Sequence of chain 1.B:
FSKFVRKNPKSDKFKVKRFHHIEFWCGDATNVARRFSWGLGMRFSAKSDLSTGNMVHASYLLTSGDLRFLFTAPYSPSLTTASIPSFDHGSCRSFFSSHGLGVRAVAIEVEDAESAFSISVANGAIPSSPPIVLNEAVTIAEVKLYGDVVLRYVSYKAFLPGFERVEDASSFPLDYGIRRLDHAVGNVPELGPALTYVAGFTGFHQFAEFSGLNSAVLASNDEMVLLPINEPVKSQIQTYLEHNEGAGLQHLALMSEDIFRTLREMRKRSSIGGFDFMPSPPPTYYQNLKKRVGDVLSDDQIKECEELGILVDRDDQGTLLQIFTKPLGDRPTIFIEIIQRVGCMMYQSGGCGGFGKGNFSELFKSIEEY

Binding-site contacts:
Ligand atom C04 contacts residue PHE424 of chain 1.B at 3.6 Å (hydrophobic).
Ligand atom O17 contacts residue VAL228 of chain 1.B at 3.4 Å.
Ligand atom C18 contacts residue PRO280 of chain 1.B at 3.4 Å (hydrophobic).
Ligand atom C06 contacts residue PHE381 of chain 1.B at 3.3 Å (hydrophobic).
Ligand atom C10 contacts residue FE1 of chain 1.E at 2.9 Å.
Ligand atom C03 contacts residue PHE419 of chain 1.B at 3.1 Å (hydrophobic).
Ligand atom O17 contacts residue HIS226 of chain 1.B at 3.4 Å (h-bond).
Ligand atom C20 contacts residue GLN293 of chain 1.B at 3.4 Å.
Ligand atom N14 contacts residue PHE419 of chain 1.B at 3.9 Å.
Ligand atom C01 contacts residue PHE381 of chain 1.B at 3.2 Å (hydrophobic).
Ligand atom C10 contacts residue PHE419 of chain 1.B at 3.1 Å (hydrophobic).
Ligand atom C05 contacts residue PHE381 of chain 1.B at 3.7 Å (hydrophobic).
Ligand atom O17 contacts residue HIS308 of chain 1.B at 3.5 Å (h-bond).
Ligand atom C03 contacts residue GLY420 of chain 1.B at 3.4 Å.
Ligand atom O23 contacts residue PHE381 of chain 1.B at 3.9 Å.
Ligand atom C04 contacts residue GLN379 of chain 1.B at 3.7 Å.
Ligand atom C16 contacts residue PHE419 of chain 1.B at 3.8 Å (hydrophobic).
Ligand atom O24 contacts residue PHE424 of chain 1.B at 3.5 Å.
Ligand atom C04 contacts residue GLY420 of chain 1.B at 3.1 Å.
Ligand atom C02 contacts residue PHE381 of chain 1.B at 3.5 Å (hydrophobic).
Ligand atom C13 contacts residue FE1 of chain 1.E at 3.2 Å.
Ligand atom C22 contacts residue PHE424 of chain 1.B at 3.5 Å (hydrophobic).
Ligand atom N07 contacts residue PHE424 of chain 1.B at 3.8 Å.
Ligand atom O12 contacts residue GLU394 of chain 1.B at 2.8 Å (salt-bridge).
Ligand atom C02 contacts residue PHE419 of chain 1.B at 3.6 Å (hydrophobic).
Ligand atom C18 contacts residue SER267 of chain 1.B at 3.2 Å.
Ligand atom O12 contacts residue PHE381 of chain 1.B at 3.8 Å.
Ligand atom C11 contacts residue PHE419 of chain 1.B at 3.5 Å (hydrophobic).
Ligand atom C03 contacts residue GLN379 of chain 1.B at 3.7 Å.
Ligand atom O12 contacts residue PHE419 of chain 1.B at 3.3 Å (h-bond).
Ligand atom O12 contacts residue HIS308 of chain 1.B at 3.7 Å.
Ligand atom N09 contacts residue PHE381 of chain 1.B at 3.9 Å.
Ligand atom O12 contacts residue GLN379 of chain 1.B at 3.9 Å.
Ligand atom C05 contacts residue PHE424 of chain 1.B at 3.6 Å (hydrophobic).
Ligand atom C11 contacts residue FE1 of chain 1.E at 3.4 Å.
Ligand atom O12 contacts residue FE1 of chain 1.E at 1.9 Å.
Ligand atom C03 contacts residue PHE381 of chain 1.B at 3.9 Å (hydrophobic).
Ligand atom O17 contacts residue FE1 of chain 1.E at 2.4 Å.
Ligand atom C13 contacts residue PHE419 of chain 1.B at 3.7 Å (hydrophobic).
Ligand atom C22 contacts residue LEU427 of chain 1.B at 3.7 Å (hydrophobic).

The protein below binds the small molecule below.
Small molecule (SMILES): CCN1c2ccc(C(=O)c3cnn(C)c3O)cc2N(CC)S1(=O)=O